This protein binds this small molecule.
Small molecule (SMILES): CC(=O)N[C@@H]1[C@@H](O)[C@H](O)[C@@H](CO)O[C@H]1O

Binding-site contacts:
Ligand atom O6 contacts residue ASN266 of chain 1.C at 4.3 Å.
Ligand atom C8 contacts residue GLU265 of chain 1.C at 3.5 Å.
Ligand atom N2 contacts residue ASN266 of chain 1.C at 2.9 Å (h-bond).
Ligand atom C2 contacts residue ASN266 of chain 1.C at 2.5 Å.
Ligand atom C7 contacts residue ASN266 of chain 1.C at 3.8 Å.
Ligand atom C3 contacts residue ASN266 of chain 1.C at 3.8 Å.
Ligand atom C5 contacts residue ASN266 of chain 1.C at 3.7 Å.
Ligand atom C4 contacts residue ASN266 of chain 1.C at 4.2 Å.
Ligand atom O7 contacts residue ASN266 of chain 1.C at 4.2 Å.
Ligand atom O5 contacts residue ASN266 of chain 1.C at 2.4 Å (h-bond).
Ligand atom C1 contacts residue ASN266 of chain 1.C at 1.4 Å.

Sequence of chain 1.C:
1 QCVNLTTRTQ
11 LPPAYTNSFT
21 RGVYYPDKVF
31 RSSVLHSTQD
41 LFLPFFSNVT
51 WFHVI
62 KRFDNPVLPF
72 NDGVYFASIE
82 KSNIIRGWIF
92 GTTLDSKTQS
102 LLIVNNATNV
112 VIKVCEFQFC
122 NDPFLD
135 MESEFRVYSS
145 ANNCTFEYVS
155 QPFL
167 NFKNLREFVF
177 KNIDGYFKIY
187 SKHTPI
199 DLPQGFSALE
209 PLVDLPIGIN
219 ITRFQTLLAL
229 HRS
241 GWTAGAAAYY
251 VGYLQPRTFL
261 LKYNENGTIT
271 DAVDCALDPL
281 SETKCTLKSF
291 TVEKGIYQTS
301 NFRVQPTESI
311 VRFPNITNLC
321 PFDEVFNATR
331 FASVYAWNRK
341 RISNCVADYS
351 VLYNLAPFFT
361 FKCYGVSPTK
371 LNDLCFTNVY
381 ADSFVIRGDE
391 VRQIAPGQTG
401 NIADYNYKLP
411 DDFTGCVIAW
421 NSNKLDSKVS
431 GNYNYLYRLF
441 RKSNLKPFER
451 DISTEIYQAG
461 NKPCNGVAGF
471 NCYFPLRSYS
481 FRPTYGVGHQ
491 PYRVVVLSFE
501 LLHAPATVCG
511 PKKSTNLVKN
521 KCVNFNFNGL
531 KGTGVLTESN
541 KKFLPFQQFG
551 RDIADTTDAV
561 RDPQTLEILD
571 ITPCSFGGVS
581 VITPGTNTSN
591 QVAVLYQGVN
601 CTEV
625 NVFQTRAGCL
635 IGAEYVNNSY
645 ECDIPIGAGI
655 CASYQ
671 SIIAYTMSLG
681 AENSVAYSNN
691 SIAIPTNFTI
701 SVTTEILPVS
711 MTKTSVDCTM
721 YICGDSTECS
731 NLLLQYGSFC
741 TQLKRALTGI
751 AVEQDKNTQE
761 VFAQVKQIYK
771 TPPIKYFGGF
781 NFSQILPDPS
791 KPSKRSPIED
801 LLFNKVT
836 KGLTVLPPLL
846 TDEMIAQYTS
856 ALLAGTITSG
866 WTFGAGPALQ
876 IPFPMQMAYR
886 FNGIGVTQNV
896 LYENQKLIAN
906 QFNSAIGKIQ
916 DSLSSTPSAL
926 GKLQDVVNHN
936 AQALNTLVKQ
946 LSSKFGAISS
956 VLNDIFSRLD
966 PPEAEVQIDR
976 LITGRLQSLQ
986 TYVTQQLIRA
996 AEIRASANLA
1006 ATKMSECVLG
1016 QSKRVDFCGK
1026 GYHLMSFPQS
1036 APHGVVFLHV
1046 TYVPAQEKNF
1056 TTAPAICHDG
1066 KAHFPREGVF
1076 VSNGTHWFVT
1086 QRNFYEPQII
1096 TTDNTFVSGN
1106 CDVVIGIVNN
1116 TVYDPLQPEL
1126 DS